Sequence of chain 1.C:
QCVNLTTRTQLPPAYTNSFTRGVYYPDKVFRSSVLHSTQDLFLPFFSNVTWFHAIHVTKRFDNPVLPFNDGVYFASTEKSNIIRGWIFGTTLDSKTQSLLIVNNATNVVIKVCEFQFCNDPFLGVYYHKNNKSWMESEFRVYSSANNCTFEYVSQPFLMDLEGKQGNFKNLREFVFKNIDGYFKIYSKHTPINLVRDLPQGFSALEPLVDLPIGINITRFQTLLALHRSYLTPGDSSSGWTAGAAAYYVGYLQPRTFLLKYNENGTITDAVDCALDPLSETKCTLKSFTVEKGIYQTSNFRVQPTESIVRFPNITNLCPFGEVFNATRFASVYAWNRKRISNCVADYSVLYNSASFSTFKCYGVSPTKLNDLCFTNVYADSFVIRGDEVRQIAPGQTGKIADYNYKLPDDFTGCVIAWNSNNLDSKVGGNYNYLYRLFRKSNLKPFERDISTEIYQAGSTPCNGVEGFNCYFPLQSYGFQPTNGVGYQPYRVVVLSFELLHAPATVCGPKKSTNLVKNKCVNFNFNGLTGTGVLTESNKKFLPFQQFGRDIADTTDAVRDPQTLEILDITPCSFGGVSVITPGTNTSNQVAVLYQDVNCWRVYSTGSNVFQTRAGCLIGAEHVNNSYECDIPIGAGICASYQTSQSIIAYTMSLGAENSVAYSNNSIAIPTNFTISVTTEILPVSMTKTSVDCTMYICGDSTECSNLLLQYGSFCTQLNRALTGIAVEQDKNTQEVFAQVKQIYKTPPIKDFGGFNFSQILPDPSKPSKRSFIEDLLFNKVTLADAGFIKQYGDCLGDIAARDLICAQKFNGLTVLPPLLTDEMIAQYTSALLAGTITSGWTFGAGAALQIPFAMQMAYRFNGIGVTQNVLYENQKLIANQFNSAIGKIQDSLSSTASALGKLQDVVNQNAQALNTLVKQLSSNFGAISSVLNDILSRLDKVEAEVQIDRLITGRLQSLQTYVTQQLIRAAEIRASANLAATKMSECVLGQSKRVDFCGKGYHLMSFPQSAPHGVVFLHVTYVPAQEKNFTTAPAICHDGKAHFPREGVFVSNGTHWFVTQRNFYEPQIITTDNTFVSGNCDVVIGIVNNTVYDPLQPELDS

Sequence of chain 1.A:
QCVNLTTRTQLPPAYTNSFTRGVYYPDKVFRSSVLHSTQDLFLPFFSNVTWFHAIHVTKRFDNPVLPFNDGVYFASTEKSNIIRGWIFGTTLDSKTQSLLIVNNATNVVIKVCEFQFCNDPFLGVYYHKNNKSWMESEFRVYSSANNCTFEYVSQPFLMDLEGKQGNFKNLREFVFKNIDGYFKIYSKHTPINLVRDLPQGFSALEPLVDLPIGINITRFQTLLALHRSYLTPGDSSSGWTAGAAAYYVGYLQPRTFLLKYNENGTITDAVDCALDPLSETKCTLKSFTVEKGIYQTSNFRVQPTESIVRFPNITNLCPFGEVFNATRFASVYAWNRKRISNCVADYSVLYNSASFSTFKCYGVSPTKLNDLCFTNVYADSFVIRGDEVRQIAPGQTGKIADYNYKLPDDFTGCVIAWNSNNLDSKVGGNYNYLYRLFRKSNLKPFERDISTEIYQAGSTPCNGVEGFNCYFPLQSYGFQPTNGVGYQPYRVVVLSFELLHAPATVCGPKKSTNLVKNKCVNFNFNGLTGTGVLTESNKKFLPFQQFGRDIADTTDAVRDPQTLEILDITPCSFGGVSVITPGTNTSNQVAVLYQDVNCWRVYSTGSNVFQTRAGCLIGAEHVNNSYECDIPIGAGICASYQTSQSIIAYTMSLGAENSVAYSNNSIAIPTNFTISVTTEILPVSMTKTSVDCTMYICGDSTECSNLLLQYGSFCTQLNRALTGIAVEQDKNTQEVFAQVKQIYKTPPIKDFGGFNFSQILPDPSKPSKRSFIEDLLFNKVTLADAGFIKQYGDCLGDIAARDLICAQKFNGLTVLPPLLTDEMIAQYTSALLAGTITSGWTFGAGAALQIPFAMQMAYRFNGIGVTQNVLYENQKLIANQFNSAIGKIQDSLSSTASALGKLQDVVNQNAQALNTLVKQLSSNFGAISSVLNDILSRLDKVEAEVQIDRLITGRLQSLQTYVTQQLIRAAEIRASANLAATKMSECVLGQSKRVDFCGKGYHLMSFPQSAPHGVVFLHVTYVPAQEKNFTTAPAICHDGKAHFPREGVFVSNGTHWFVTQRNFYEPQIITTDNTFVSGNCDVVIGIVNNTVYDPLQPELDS

A small-molecule ligand and the protein it binds are described below.
Small molecule (SMILES): CC(=O)N[C@H]1[C@H](O[C@H]2[C@H](O)[C@@H](NC(C)=O)CO[C@@H]2CO)O[C@H](CO)[C@@H](O)[C@@H]1O

Binding-site contacts:
Ligand atom C7 contacts residue ASN616 of chain 1.C at 3.8 Å.
Ligand atom N2 contacts residue GLN644 of chain 1.C at 4.1 Å.
Ligand atom O6 contacts residue ASN616 of chain 1.C at 4.4 Å.
Ligand atom N2 contacts residue ASN616 of chain 1.C at 2.9 Å (h-bond).
Ligand atom C2 contacts residue ASN616 of chain 1.C at 2.5 Å.
Ligand atom C8 contacts residue THR645 of chain 1.C at 4.0 Å.
Ligand atom C8 contacts residue ILE834 of chain 1.A at 3.8 Å (hydrophobic).
Ligand atom C1 contacts residue ASN616 of chain 1.C at 1.4 Å.
Ligand atom C8 contacts residue ARG646 of chain 1.C at 4.0 Å.
Ligand atom C3 contacts residue ASN616 of chain 1.C at 3.8 Å.
Ligand atom C7 contacts residue ILE834 of chain 1.A at 4.2 Å (hydrophobic).
Ligand atom C5 contacts residue ASN616 of chain 1.C at 3.6 Å.
Ligand atom C4 contacts residue ASN616 of chain 1.C at 4.2 Å.
Ligand atom C7 contacts residue GLN644 of chain 1.C at 4.3 Å.
Ligand atom O7 contacts residue ASN616 of chain 1.C at 4.0 Å.
Ligand atom O7 contacts residue ILE834 of chain 1.A at 4.3 Å.
Ligand atom O5 contacts residue ASN616 of chain 1.C at 2.3 Å (h-bond).
Ligand atom C8 contacts residue GLN644 of chain 1.C at 4.0 Å.